This small molecule binds to this protein.
Small molecule (SMILES): O=S(=O)(O)c1cccc2cccc(Nc3ccccc3)c12

Binding-site contacts:
Ligand atom O1 contacts residue GLU8 of chain 1.K at 3.3 Å.
Ligand atom C13 contacts residue VAL117 of chain 1.K at 3.8 Å (hydrophobic).
Ligand atom C1 contacts residue VAL115 of chain 1.K at 3.9 Å (hydrophobic).
Ligand atom C2 contacts residue PHE100 of chain 1.K at 3.9 Å (hydrophobic).
Ligand atom C9 contacts residue GLN140 of chain 1.K at 3.9 Å.
Ligand atom C4 contacts residue SER139 of chain 1.K at 3.8 Å.
Ligand atom C16 contacts residue PHE100 of chain 1.K at 4.1 Å (hydrophobic).
Ligand atom C8 contacts residue GLN140 of chain 1.K at 3.9 Å.
Ligand atom C14 contacts residue VAL117 of chain 1.K at 3.9 Å (hydrophobic).
Ligand atom C8 contacts residue SER10 of chain 1.K at 3.7 Å.
Ligand atom C3 contacts residue SER139 of chain 1.K at 3.5 Å.
Ligand atom O3 contacts residue GLN140 of chain 1.K at 3.5 Å (h-bond).
Ligand atom C14 contacts residue HIS132 of chain 1.K at 4.0 Å.
Ligand atom O2 contacts residue LYS136 of chain 1.K at 3.2 Å.
Ligand atom C13 contacts residue HIS132 of chain 1.K at 3.9 Å.
Ligand atom C13 contacts residue LYS136 of chain 1.K at 4.0 Å.
Ligand atom C3 contacts residue TYR83 of chain 1.K at 4.0 Å (hydrophobic).
Ligand atom C10 contacts residue VAL115 of chain 1.K at 4.1 Å (hydrophobic).
Ligand atom C11 contacts residue VAL117 of chain 1.K at 3.7 Å (hydrophobic).
Ligand atom C6 contacts residue SER139 of chain 1.K at 4.0 Å.
Ligand atom C2 contacts residue VAL115 of chain 1.K at 3.6 Å (hydrophobic).
Ligand atom C5 contacts residue SER139 of chain 1.K at 4.2 Å.
Ligand atom C16 contacts residue SER139 of chain 1.K at 4.0 Å.
Ligand atom O2 contacts residue GLN140 of chain 1.K at 2.6 Å (h-bond).
Ligand atom C7 contacts residue PHE143 of chain 1.K at 3.6 Å (hydrophobic).
Ligand atom C16 contacts residue LYS136 of chain 1.K at 3.8 Å.
Ligand atom C2 contacts residue SER139 of chain 1.K at 3.7 Å.
Ligand atom C12 contacts residue LYS136 of chain 1.K at 3.8 Å.
Ligand atom S contacts residue GLN140 of chain 1.K at 3.6 Å (h-bond).
Ligand atom C14 contacts residue PHE119 of chain 1.K at 3.9 Å (hydrophobic).
Ligand atom C16 contacts residue VAL117 of chain 1.K at 3.8 Å (hydrophobic).
Ligand atom C12 contacts residue GLU8 of chain 1.K at 4.0 Å.
Ligand atom C14 contacts residue LYS136 of chain 1.K at 4.0 Å.
Ligand atom N contacts residue VAL115 of chain 1.K at 4.0 Å.
Ligand atom C6 contacts residue PHE143 of chain 1.K at 3.4 Å (hydrophobic).
Ligand atom C12 contacts residue VAL117 of chain 1.K at 3.6 Å (hydrophobic).
Ligand atom O3 contacts residue SER10 of chain 1.K at 3.7 Å.
Ligand atom C15 contacts residue VAL117 of chain 1.K at 3.9 Å (hydrophobic).
Ligand atom C3 contacts residue PHE100 of chain 1.K at 3.8 Å (hydrophobic).
Ligand atom C15 contacts residue LYS136 of chain 1.K at 3.6 Å.

Sequence of chain 1.K:
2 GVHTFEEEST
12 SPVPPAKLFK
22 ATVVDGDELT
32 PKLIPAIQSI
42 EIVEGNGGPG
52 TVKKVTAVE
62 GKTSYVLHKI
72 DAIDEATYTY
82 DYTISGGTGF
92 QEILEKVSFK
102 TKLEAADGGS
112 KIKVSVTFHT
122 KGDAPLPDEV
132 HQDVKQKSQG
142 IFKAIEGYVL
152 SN